Sequence of chain 1.B:
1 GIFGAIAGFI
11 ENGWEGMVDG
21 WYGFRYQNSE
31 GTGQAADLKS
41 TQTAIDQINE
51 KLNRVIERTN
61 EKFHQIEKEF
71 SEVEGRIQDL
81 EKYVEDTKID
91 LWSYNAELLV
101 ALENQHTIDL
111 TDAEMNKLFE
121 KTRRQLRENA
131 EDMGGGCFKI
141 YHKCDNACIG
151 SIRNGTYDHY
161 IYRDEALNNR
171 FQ

This small molecule binds to this protein.
Small molecule (SMILES): CC(=O)N[C@@H]1[C@@H](O)[C@H](O)[C@@H](CO)O[C@H]1O

Binding-site contacts:
Ligand atom C3 contacts residue ASN154 of chain 1.B at 3.8 Å.
Ligand atom O7 contacts residue ASN154 of chain 1.B at 3.6 Å (h-bond).
Ligand atom C2 contacts residue ASN154 of chain 1.B at 2.5 Å.
Ligand atom C1 contacts residue ASN154 of chain 1.B at 1.4 Å.
Ligand atom C1 contacts residue THR156 of chain 1.B at 4.0 Å.
Ligand atom C5 contacts residue ASN154 of chain 1.B at 3.6 Å.
Ligand atom O5 contacts residue GLY150 of chain 1.B at 4.1 Å.
Ligand atom O6 contacts residue ALA147 of chain 1.B at 4.2 Å.
Ligand atom O6 contacts residue GLY150 of chain 1.B at 3.8 Å.
Ligand atom C6 contacts residue ALA147 of chain 1.B at 3.9 Å (hydrophobic).
Ligand atom N2 contacts residue ASN154 of chain 1.B at 3.3 Å (h-bond).
Ligand atom O7 contacts residue THR156 of chain 1.B at 4.0 Å.
Ligand atom O5 contacts residue ASN154 of chain 1.B at 2.3 Å (h-bond).
Ligand atom C8 contacts residue THR156 of chain 1.B at 3.6 Å.
Ligand atom C7 contacts residue ASN154 of chain 1.B at 3.7 Å.
Ligand atom N2 contacts residue THR156 of chain 1.B at 4.0 Å.
Ligand atom C7 contacts residue THR156 of chain 1.B at 3.6 Å.
Ligand atom C4 contacts residue ASN154 of chain 1.B at 4.2 Å.